Sequence of chain 1.B:
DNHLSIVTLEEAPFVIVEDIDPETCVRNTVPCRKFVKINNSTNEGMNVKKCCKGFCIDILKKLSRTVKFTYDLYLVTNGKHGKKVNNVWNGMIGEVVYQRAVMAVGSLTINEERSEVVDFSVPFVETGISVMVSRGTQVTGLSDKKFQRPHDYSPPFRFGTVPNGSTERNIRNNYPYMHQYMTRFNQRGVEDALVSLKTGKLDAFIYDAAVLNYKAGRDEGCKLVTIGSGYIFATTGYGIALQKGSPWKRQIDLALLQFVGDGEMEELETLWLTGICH

Binding-site contacts:
Ligand atom C11 contacts residue GLY132 of chain 1.B at 3.8 Å.
Ligand atom C19 contacts residue TYR211 of chain 1.B at 3.4 Å (hydrophobic).
Ligand atom N08 contacts residue THR171 of chain 1.B at 3.5 Å (h-bond).
Ligand atom O24 contacts residue ARG118 of chain 1.B at 2.8 Å (salt-bridge).
Ligand atom O24 contacts residue HIS85 of chain 1.B at 3.4 Å.
Ligand atom C04 contacts residue ASP212 of chain 1.B at 3.7 Å.
Ligand atom C10 contacts residue ASP212 of chain 1.B at 3.1 Å.
Ligand atom N07 contacts residue SER170 of chain 1.B at 3.6 Å.
Ligand atom C02 contacts residue THR113 of chain 1.B at 3.4 Å.
Ligand atom C03 contacts residue THR113 of chain 1.B at 3.4 Å.
Ligand atom C11 contacts residue THR113 of chain 1.B at 3.6 Å.
Ligand atom C10 contacts residue THR113 of chain 1.B at 3.5 Å.
Ligand atom C19 contacts residue SER170 of chain 1.B at 3.5 Å.
Ligand atom N01 contacts residue SER111 of chain 1.B at 3.0 Å (h-bond).
Ligand atom C22 contacts residue HIS85 of chain 1.B at 3.4 Å.
Ligand atom O23 contacts residue SER111 of chain 1.B at 3.6 Å.
Ligand atom C18 contacts residue THR171 of chain 1.B at 3.5 Å.
Ligand atom C18 contacts residue SER170 of chain 1.B at 3.5 Å.
Ligand atom C13 contacts residue ALA238 of chain 1.B at 3.5 Å (hydrophobic).
Ligand atom N01 contacts residue TYR242 of chain 1.B at 3.8 Å.
Ligand atom O21 contacts residue THR171 of chain 1.B at 3.0 Å (h-bond).
Ligand atom O23 contacts residue ARG118 of chain 1.B at 2.8 Å (salt-bridge).
Ligand atom C15 contacts residue ASN115 of chain 1.B at 3.8 Å.
Ligand atom O23 contacts residue THR113 of chain 1.B at 2.9 Å (h-bond).
Ligand atom O20 contacts residue TYR211 of chain 1.B at 3.1 Å (h-bond).
Ligand atom O21 contacts residue SER170 of chain 1.B at 3.2 Å (h-bond).
Ligand atom C19 contacts residue GLY169 of chain 1.B at 3.8 Å.
Ligand atom C22 contacts residue THR113 of chain 1.B at 3.8 Å.
Ligand atom C06 contacts residue SER170 of chain 1.B at 3.5 Å.
Ligand atom C22 contacts residue ARG118 of chain 1.B at 3.5 Å.
Ligand atom N01 contacts residue THR113 of chain 1.B at 2.7 Å (h-bond).
Ligand atom O21 contacts residue GLY169 of chain 1.B at 3.5 Å.
Ligand atom C17 contacts residue ILE133 of chain 1.B at 3.5 Å (hydrophobic).
Ligand atom O24 contacts residue SER170 of chain 1.B at 3.5 Å (h-bond).
Ligand atom O23 contacts residue HIS85 of chain 1.B at 3.4 Å.
Ligand atom O23 contacts residue LEU112 of chain 1.B at 3.8 Å.
Ligand atom N07 contacts residue THR171 of chain 1.B at 2.8 Å (h-bond).
Ligand atom N08 contacts residue ASP212 of chain 1.B at 3.5 Å.
Ligand atom C13 contacts residue THR240 of chain 1.B at 3.7 Å.
Ligand atom O21 contacts residue TYR211 of chain 1.B at 3.6 Å.

This small molecule binds to this protein.
Small molecule (SMILES): CCCc1ccc(N2N[C@@H](C(=O)O)C[C@@H]2C[C@@H](N)C(=O)O)cc1